Sequence of chain 3.A:
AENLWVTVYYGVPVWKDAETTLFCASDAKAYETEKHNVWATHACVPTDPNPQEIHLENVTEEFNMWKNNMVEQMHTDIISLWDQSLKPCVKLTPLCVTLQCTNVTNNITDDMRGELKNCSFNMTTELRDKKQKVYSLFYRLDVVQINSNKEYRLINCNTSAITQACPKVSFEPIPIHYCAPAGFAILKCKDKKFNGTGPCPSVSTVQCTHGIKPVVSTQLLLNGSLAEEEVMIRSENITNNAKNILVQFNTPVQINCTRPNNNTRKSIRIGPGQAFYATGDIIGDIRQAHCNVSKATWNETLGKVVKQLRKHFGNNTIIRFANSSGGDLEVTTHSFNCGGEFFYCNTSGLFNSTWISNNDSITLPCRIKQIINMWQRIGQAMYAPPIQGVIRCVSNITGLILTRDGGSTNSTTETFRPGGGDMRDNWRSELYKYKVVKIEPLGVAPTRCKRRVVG

A protein and the small-molecule ligand that binds it are described below.
Small molecule (SMILES): CC(=O)N[C@H]1[C@H](O[C@H]2[C@H](O)[C@@H](NC(C)=O)CO[C@@H]2CO)O[C@H](CO)[C@@H](O)[C@@H]1O

Sequence of chain 1.A:
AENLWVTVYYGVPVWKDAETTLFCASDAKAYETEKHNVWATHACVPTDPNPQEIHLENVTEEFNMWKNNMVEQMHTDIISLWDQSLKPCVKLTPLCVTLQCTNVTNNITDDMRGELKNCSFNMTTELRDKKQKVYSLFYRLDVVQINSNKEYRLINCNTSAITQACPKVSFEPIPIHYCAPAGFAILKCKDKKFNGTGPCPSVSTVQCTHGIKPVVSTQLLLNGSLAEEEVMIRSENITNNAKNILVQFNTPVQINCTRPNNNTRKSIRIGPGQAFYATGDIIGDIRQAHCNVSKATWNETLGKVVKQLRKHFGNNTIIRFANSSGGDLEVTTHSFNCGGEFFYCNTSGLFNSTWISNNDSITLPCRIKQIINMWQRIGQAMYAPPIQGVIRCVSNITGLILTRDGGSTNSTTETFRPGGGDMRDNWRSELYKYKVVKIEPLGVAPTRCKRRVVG

Binding-site contacts:
Ligand atom C7 contacts residue ARG278 of chain 1.A at 3.7 Å.
Ligand atom C1 contacts residue ASN167 of chain 3.A at 1.4 Å.
Ligand atom N2 contacts residue ASN167 of chain 3.A at 2.8 Å (h-bond).
Ligand atom C1 contacts residue ARG162 of chain 3.A at 3.8 Å.
Ligand atom C8 contacts residue ARG278 of chain 1.A at 3.5 Å.
Ligand atom C1 contacts residue THR168 of chain 3.A at 4.0 Å.
Ligand atom O7 contacts residue ASN167 of chain 3.A at 4.0 Å.
Ligand atom C5 contacts residue ARG162 of chain 3.A at 4.1 Å.
Ligand atom O5 contacts residue ASN167 of chain 3.A at 2.4 Å (h-bond).
Ligand atom C6 contacts residue ARG162 of chain 3.A at 3.9 Å.
Ligand atom C7 contacts residue ASN167 of chain 3.A at 3.4 Å.
Ligand atom C8 contacts residue ASN167 of chain 3.A at 3.5 Å.
Ligand atom O7 contacts residue ARG278 of chain 1.A at 3.5 Å (salt-bridge).
Ligand atom C3 contacts residue ASN167 of chain 3.A at 3.8 Å.
Ligand atom C2 contacts residue ASN167 of chain 3.A at 2.4 Å.
Ligand atom C4 contacts residue ASN167 of chain 3.A at 4.2 Å.
Ligand atom C5 contacts residue ASN167 of chain 3.A at 3.7 Å.
Ligand atom C6 contacts residue VAL144 of chain 3.A at 4.3 Å (hydrophobic).
Ligand atom O6 contacts residue VAL144 of chain 3.A at 3.8 Å.
Ligand atom O6 contacts residue ARG162 of chain 3.A at 3.5 Å (salt-bridge).
Ligand atom O5 contacts residue ARG162 of chain 3.A at 3.0 Å (salt-bridge).